Binding-site contacts:
Ligand atom F contacts residue PHE28 of chain 1.A at 3.4 Å.
Ligand atom C4 contacts residue LEU336 of chain 1.A at 3.8 Å (hydrophobic).
Ligand atom C contacts residue ALA271 of chain 1.A at 3.3 Å (hydrophobic).
Ligand atom C15 contacts residue ALA191 of chain 1.A at 3.8 Å (hydrophobic).
Ligand atom O contacts residue VAL441 of chain 1.A at 3.3 Å.
Ligand atom C10 contacts residue MET440 of chain 1.A at 3.3 Å (hydrophobic).
Ligand atom C30 contacts residue PHE90 of chain 1.A at 3.6 Å (hydrophobic).
Ligand atom C33 contacts residue TYR96 of chain 1.A at 3.6 Å (hydrophobic).
Ligand atom C9 contacts residue MET440 of chain 1.A at 3.2 Å (hydrophobic).
Ligand atom F2 contacts residue ILE25 of chain 1.A at 3.5 Å.
Ligand atom C contacts residue THR275 of chain 1.A at 3.9 Å.
Ligand atom F2 contacts residue ILE52 of chain 1.A at 3.8 Å.
Ligand atom C14 contacts residue PHE194 of chain 1.A at 3.6 Å (hydrophobic).
Ligand atom C32 contacts residue HEM1 of chain 1.C at 3.6 Å.
Ligand atom N4 contacts residue PHE194 of chain 1.A at 3.6 Å.
Ligand atom C12 contacts residue PRO190 of chain 1.A at 3.5 Å (hydrophobic).
Ligand atom N contacts residue HEM1 of chain 1.C at 2.0 Å.
Ligand atom C25 contacts residue MET86 of chain 1.A at 3.3 Å (hydrophobic).
Ligand atom N5 contacts residue TYR96 of chain 1.A at 3.5 Å.
Ligand atom C27 contacts residue MET86 of chain 1.A at 3.8 Å (hydrophobic).
Ligand atom F contacts residue GLY29 of chain 1.A at 3.6 Å.
Ligand atom F1 contacts residue ILE25 of chain 1.A at 3.8 Å.
Ligand atom C31 contacts residue ALA271 of chain 1.A at 3.8 Å (hydrophobic).
Ligand atom C19 contacts residue PHE28 of chain 1.A at 3.6 Å (hydrophobic).
Ligand atom C1 contacts residue HEM1 of chain 1.C at 3.1 Å.
Ligand atom O1 contacts residue PHE270 of chain 1.A at 3.7 Å.
Ligand atom C13 contacts residue PRO190 of chain 1.A at 3.2 Å (hydrophobic).
Ligand atom C29 contacts residue PHE90 of chain 1.A at 3.7 Å (hydrophobic).
Ligand atom C25 contacts residue PHE270 of chain 1.A at 3.8 Å (hydrophobic).
Ligand atom F1 contacts residue GLY29 of chain 1.A at 3.2 Å.
Ligand atom C3 contacts residue LEU336 of chain 1.A at 3.8 Å (hydrophobic).
Ligand atom C13 contacts residue PHE194 of chain 1.A at 3.6 Å (hydrophobic).
Ligand atom O1 contacts residue ALA271 of chain 1.A at 3.8 Å.
Ligand atom C15 contacts residue PHE194 of chain 1.A at 3.5 Å (hydrophobic).
Ligand atom O contacts residue LEU336 of chain 1.A at 3.7 Å.
Ligand atom C20 contacts residue PHE28 of chain 1.A at 3.9 Å (hydrophobic).
Ligand atom C2 contacts residue HEM1 of chain 1.C at 2.9 Å.
Ligand atom C1 contacts residue ALA271 of chain 1.A at 3.3 Å (hydrophobic).
Ligand atom F contacts residue ILE25 of chain 1.A at 3.7 Å.
Ligand atom O contacts residue MET440 of chain 1.A at 3.9 Å.

The protein below binds the small molecule below.
Small molecule (SMILES): O=C(N[C@H](Cc1c[nH]c2ccccc12)C(=O)Nc1ccncc1)c1ccc(N2CCN(c3ccc(C(F)(F)F)cc3)CC2)cc1F

Sequence of chain 1.A:
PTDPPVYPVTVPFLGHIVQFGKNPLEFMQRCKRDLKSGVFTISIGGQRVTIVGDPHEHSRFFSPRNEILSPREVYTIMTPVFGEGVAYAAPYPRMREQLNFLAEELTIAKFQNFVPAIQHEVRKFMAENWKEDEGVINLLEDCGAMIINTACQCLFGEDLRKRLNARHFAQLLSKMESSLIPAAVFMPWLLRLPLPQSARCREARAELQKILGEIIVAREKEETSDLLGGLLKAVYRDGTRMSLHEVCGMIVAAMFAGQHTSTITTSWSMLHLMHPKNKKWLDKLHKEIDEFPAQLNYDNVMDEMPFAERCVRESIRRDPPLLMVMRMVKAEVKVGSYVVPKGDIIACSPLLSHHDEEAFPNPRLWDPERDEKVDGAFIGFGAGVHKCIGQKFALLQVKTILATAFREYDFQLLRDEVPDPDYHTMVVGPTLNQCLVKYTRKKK